Binding-site contacts:
Ligand atom C14 contacts residue ARG144 of chain 1.A at 3.4 Å.
Ligand atom N3 contacts residue ALA116 of chain 1.A at 3.5 Å.
Ligand atom C18 contacts residue ARG144 of chain 1.A at 3.9 Å.
Ligand atom S2 contacts residue ILE89 of chain 1.A at 3.8 Å.
Ligand atom C6 contacts residue ILE89 of chain 1.A at 3.6 Å (hydrophobic).
Ligand atom C16 contacts residue GLU88 of chain 1.A at 3.7 Å.
Ligand atom C13 contacts residue GLN118 of chain 1.A at 3.7 Å.
Ligand atom C15 contacts residue TRP141 of chain 1.A at 3.7 Å (hydrophobic).
Ligand atom C13 contacts residue SER117 of chain 1.A at 3.3 Å.
Ligand atom C9 contacts residue HIS140 of chain 1.A at 3.4 Å.
Ligand atom C16 contacts residue MET87 of chain 1.A at 3.4 Å (hydrophobic).
Ligand atom C6 contacts residue HIS140 of chain 1.A at 3.6 Å.
Ligand atom C9 contacts residue TRP141 of chain 1.A at 3.5 Å (hydrophobic).
Ligand atom N7 contacts residue ILE89 of chain 1.A at 3.1 Å (h-bond).
Ligand atom C14 contacts residue ALA116 of chain 1.A at 3.8 Å (hydrophobic).
Ligand atom C11 contacts residue GLU88 of chain 1.A at 3.9 Å.
Ligand atom C1 contacts residue ILE89 of chain 1.A at 3.6 Å (hydrophobic).
Ligand atom C13 contacts residue ARG144 of chain 1.A at 3.7 Å.
Ligand atom C1 contacts residue HIS140 of chain 1.A at 3.8 Å.
Ligand atom C5 contacts residue SER117 of chain 1.A at 3.9 Å.
Ligand atom C10 contacts residue ALA116 of chain 1.A at 3.9 Å (hydrophobic).
Ligand atom C4 contacts residue ILE89 of chain 1.A at 3.9 Å (hydrophobic).
Ligand atom C17 contacts residue ARG144 of chain 1.A at 3.9 Å.
Ligand atom N3 contacts residue SER117 of chain 1.A at 2.9 Å (h-bond).
Ligand atom C11 contacts residue GLY64 of chain 1.A at 3.9 Å.
Ligand atom N8 contacts residue GLU88 of chain 1.A at 2.7 Å (salt-bridge).
Ligand atom C12 contacts residue ILE89 of chain 1.A at 3.6 Å (hydrophobic).
Ligand atom C4 contacts residue SER117 of chain 1.A at 3.9 Å.
Ligand atom C12 contacts residue TRP141 of chain 1.A at 3.3 Å (hydrophobic).
Ligand atom C10 contacts residue ARG144 of chain 1.A at 3.9 Å.
Ligand atom N8 contacts residue GLY64 of chain 1.A at 3.4 Å.
Ligand atom C13 contacts residue ALA116 of chain 1.A at 3.6 Å (hydrophobic).
Ligand atom C16 contacts residue ILE89 of chain 1.A at 3.9 Å (hydrophobic).
Ligand atom N7 contacts residue GLY64 of chain 1.A at 3.7 Å.
Ligand atom S2 contacts residue TRP141 of chain 1.A at 3.6 Å.
Ligand atom N7 contacts residue GLU88 of chain 1.A at 3.3 Å (salt-bridge).
Ligand atom C14 contacts residue GLN118 of chain 1.A at 3.5 Å.
Ligand atom C18 contacts residue GLN118 of chain 1.A at 3.6 Å.
Ligand atom C16 contacts residue GLY115 of chain 1.A at 3.8 Å.
Ligand atom C11 contacts residue TYR66 of chain 1.A at 3.6 Å (hydrophobic).

This protein binds this small molecule.
Small molecule (SMILES): Cc1ccc(-c2nc(C)c(-c3ccn[nH]3)s2)cc1

Sequence of chain 1.A:
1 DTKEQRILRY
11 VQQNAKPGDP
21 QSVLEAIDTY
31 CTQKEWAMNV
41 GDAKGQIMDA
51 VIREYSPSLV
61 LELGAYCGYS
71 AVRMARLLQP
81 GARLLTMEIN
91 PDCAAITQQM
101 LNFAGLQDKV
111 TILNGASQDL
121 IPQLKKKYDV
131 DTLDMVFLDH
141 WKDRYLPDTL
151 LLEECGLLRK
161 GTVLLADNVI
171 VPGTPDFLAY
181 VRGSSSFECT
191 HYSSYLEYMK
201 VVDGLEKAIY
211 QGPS